Sequence of chain 1.C:
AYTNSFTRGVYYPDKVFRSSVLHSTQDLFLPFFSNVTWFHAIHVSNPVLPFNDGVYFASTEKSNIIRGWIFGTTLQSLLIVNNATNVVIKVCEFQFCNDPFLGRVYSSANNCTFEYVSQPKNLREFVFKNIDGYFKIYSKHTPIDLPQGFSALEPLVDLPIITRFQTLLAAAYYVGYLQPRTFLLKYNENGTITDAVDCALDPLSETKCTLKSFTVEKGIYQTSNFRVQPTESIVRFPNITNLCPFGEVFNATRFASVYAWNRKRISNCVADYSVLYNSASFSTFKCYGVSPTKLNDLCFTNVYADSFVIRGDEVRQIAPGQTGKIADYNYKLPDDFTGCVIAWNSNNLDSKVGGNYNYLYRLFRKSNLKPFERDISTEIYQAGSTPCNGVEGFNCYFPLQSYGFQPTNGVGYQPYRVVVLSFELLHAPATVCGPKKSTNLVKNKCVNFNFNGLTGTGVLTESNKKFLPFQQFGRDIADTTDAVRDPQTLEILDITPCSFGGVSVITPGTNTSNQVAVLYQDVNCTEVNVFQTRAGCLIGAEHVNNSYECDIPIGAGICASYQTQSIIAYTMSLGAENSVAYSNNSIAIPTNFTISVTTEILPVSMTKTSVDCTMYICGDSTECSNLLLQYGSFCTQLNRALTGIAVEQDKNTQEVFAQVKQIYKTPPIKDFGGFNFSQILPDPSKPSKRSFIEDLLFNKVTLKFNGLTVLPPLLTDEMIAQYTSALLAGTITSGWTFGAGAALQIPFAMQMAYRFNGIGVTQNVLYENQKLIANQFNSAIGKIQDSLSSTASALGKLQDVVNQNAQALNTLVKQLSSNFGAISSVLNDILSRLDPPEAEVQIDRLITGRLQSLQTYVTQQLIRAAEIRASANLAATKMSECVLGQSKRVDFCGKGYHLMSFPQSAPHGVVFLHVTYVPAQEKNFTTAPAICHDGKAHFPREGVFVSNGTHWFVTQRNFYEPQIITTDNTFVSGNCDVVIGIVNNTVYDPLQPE

This protein binds this small molecule.
Small molecule (SMILES): CC(=O)N[C@@H]1[C@@H](O)[C@H](O)[C@@H](CO)O[C@H]1O

Binding-site contacts:
Ligand atom C8 contacts residue GLU1072 of chain 1.A at 3.4 Å.
Ligand atom C2 contacts residue ASN1074 of chain 1.A at 2.6 Å.
Ligand atom C3 contacts residue ALA706 of chain 1.A at 4.2 Å (hydrophobic).
Ligand atom O5 contacts residue ASN1074 of chain 1.A at 2.3 Å (h-bond).
Ligand atom C8 contacts residue ASN1074 of chain 1.A at 4.0 Å.
Ligand atom C4 contacts residue ASN1074 of chain 1.A at 4.2 Å.
Ligand atom O7 contacts residue ASN1074 of chain 1.A at 3.9 Å.
Ligand atom C7 contacts residue ASN1074 of chain 1.A at 3.6 Å.
Ligand atom C1 contacts residue ASN1074 of chain 1.A at 1.4 Å.
Ligand atom C5 contacts residue ALA706 of chain 1.A at 4.3 Å (hydrophobic).
Ligand atom N2 contacts residue ASN1074 of chain 1.A at 3.1 Å (h-bond).
Ligand atom C3 contacts residue ASN1074 of chain 1.A at 3.9 Å.
Ligand atom C5 contacts residue ASN1074 of chain 1.A at 3.7 Å.
Ligand atom O7 contacts residue GLU1072 of chain 1.A at 4.4 Å.
Ligand atom C1 contacts residue GLN895 of chain 1.C at 4.3 Å.

Sequence of chain 1.A:
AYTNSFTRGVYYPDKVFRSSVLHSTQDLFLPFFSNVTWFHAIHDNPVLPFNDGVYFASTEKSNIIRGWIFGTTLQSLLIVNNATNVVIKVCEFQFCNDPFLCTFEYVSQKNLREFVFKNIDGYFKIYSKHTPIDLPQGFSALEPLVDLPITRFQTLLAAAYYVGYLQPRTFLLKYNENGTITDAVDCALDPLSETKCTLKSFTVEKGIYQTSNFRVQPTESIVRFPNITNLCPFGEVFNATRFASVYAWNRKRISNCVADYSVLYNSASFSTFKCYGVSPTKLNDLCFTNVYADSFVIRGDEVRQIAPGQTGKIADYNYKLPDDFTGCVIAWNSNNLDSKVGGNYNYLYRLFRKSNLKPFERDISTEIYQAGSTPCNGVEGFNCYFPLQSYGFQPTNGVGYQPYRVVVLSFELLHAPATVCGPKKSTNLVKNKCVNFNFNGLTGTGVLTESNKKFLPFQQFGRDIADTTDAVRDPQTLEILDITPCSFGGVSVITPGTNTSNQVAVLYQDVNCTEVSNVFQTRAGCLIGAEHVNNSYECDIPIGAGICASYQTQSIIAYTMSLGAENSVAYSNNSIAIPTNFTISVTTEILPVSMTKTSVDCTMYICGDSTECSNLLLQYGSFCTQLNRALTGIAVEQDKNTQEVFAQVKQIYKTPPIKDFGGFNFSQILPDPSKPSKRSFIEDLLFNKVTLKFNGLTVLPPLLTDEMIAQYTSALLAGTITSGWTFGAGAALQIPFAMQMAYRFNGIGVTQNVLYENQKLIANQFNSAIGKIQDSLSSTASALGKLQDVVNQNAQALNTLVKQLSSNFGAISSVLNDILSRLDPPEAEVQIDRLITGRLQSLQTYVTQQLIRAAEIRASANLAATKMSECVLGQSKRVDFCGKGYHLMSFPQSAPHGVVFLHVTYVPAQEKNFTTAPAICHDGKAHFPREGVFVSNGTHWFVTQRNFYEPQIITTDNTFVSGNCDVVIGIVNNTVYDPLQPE